The small molecule below binds the protein below.
Small molecule (SMILES): Nc1ccn([C@@H]2O[C@H](CO[P](=O)(O)O[C@H]3[C@@H](O)[C@H](n4ccc(N)nc4=O)O[C@@H]3CO[P](=O)(O)O[C@H]3[C@@H](O)[C@H](n4ccc(N)nc4=O)O[C@@H]3CO)[C@@H](O)[C@H]2O)c(=O)n1

Binding-site contacts:
Ligand atom OP2 contacts residue SER73 of chain 1.C at 4.0 Å.
Ligand atom O5' contacts residue TYR111 of chain 2.D at 4.4 Å.
Ligand atom O2' contacts residue VAL14 of chain 2.D at 4.3 Å.
Ligand atom O2' contacts residue ARG12 of chain 2.D at 3.6 Å.
Ligand atom OP1 contacts residue TYR111 of chain 2.D at 3.6 Å (h-bond).
Ligand atom OP1 contacts residue VAL14 of chain 2.D at 3.4 Å.
Ligand atom O2' contacts residue TYR111 of chain 2.D at 4.3 Å.
Ligand atom O3' contacts residue TRP75 of chain 1.C at 3.6 Å.
Ligand atom C1' contacts residue ARG12 of chain 2.D at 3.9 Å.
Ligand atom O4' contacts residue ARG12 of chain 2.D at 4.0 Å.
Ligand atom C5' contacts residue LYS131 of chain 1.C at 4.2 Å.
Ligand atom O5' contacts residue ARG12 of chain 2.D at 4.1 Å.
Ligand atom O2' contacts residue ASP11 of chain 2.D at 3.5 Å.
Ligand atom C4' contacts residue TRP75 of chain 1.C at 4.5 Å (hydrophobic).
Ligand atom C4' contacts residue ARG12 of chain 2.D at 3.6 Å.
Ligand atom O3' contacts residue THR13 of chain 2.D at 4.4 Å.
Ligand atom P contacts residue SER73 of chain 1.C at 4.1 Å.
Ligand atom OP1 contacts residue TRP75 of chain 1.C at 3.9 Å.
Ligand atom P contacts residue TYR111 of chain 2.D at 4.5 Å.
Ligand atom O5' contacts residue LYS131 of chain 1.C at 3.3 Å.
Ligand atom OP1 contacts residue SER73 of chain 1.C at 3.2 Å (h-bond).
Ligand atom O2' contacts residue THR13 of chain 2.D at 3.8 Å.
Ligand atom C5' contacts residue ARG12 of chain 2.D at 4.3 Å.
Ligand atom O2 contacts residue ARG12 of chain 2.D at 3.6 Å.
Ligand atom P contacts residue TRP75 of chain 1.C at 4.3 Å.
Ligand atom C2 contacts residue ARG12 of chain 2.D at 4.5 Å.
Ligand atom OP1 contacts residue THR176 of chain 1.C at 3.4 Å (h-bond).

Sequence of chain 1.C:
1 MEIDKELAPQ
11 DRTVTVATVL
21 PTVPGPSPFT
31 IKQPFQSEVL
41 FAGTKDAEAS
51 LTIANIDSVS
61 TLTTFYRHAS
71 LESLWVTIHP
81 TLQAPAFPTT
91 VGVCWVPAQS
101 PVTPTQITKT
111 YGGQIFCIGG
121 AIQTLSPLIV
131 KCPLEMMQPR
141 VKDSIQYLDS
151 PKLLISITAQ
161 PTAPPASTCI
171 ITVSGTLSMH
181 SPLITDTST

Sequence of chain 2.D:
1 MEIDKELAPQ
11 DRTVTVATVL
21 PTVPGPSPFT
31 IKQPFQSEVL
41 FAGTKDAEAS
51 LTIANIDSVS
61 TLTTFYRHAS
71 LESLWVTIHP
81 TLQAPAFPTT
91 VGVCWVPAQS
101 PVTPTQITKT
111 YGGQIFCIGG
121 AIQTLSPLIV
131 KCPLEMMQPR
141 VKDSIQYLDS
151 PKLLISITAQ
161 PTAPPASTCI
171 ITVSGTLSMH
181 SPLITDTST